Sequence of chain 1.B:
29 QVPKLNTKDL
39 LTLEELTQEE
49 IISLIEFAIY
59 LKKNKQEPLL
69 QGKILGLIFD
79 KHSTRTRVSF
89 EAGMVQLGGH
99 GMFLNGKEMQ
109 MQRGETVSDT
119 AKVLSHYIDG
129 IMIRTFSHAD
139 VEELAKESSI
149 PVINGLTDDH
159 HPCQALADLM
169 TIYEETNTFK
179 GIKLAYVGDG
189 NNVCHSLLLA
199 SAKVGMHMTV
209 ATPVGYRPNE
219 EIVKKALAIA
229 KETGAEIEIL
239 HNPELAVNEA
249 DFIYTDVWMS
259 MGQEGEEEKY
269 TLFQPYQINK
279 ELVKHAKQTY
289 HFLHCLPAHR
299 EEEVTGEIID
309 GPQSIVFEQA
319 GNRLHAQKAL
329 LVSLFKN

Sequence of chain 1.A:
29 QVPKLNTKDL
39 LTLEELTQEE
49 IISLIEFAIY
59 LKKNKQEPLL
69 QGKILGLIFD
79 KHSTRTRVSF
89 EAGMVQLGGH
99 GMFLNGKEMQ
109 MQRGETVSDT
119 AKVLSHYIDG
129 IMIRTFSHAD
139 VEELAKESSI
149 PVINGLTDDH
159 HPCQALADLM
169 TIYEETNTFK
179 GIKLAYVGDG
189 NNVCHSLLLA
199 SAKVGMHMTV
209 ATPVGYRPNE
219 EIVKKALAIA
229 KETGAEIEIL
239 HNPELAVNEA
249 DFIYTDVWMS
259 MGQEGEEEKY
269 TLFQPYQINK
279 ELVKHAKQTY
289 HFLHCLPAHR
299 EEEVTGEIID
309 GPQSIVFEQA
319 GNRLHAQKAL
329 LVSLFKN

Binding-site contacts:
Ligand atom C contacts residue LEU154 of chain 1.A at 4.3 Å (hydrophobic).
Ligand atom CG contacts residue CP1 of chain 1.D at 4.2 Å.
Ligand atom O contacts residue ASN190 of chain 1.A at 3.0 Å (h-bond).
Ligand atom CB contacts residue VAL191 of chain 1.A at 4.0 Å (hydrophobic).
Ligand atom CB contacts residue ASP254 of chain 1.A at 3.8 Å.
Ligand atom CD contacts residue PRO295 of chain 1.A at 4.5 Å (hydrophobic).
Ligand atom C contacts residue MET259 of chain 1.A at 3.7 Å (hydrophobic).
Ligand atom N contacts residue ASN189 of chain 1.A at 3.4 Å (h-bond).
Ligand atom O contacts residue MET259 of chain 1.A at 3.9 Å.
Ligand atom N contacts residue ASN190 of chain 1.A at 2.9 Å (h-bond).
Ligand atom CB contacts residue LEU154 of chain 1.A at 3.8 Å (hydrophobic).
Ligand atom N contacts residue VAL191 of chain 1.A at 4.3 Å.
Ligand atom CA contacts residue ASP254 of chain 1.A at 3.5 Å.
Ligand atom C contacts residue SER258 of chain 1.A at 3.5 Å.
Ligand atom CD contacts residue LEU294 of chain 1.A at 3.7 Å (hydrophobic).
Ligand atom N contacts residue SER258 of chain 1.A at 2.8 Å (h-bond).
Ligand atom CD contacts residue ARG132 of chain 1.A at 4.4 Å.
Ligand atom CD contacts residue HIS159 of chain 1.A at 4.0 Å.
Ligand atom CG contacts residue MET259 of chain 1.A at 4.0 Å (hydrophobic).
Ligand atom O contacts residue SER258 of chain 1.A at 3.6 Å.
Ligand atom C contacts residue ASN190 of chain 1.A at 4.1 Å.
Ligand atom CG contacts residue LEU154 of chain 1.A at 3.8 Å (hydrophobic).
Ligand atom CA contacts residue VAL255 of chain 1.A at 4.3 Å (hydrophobic).
Ligand atom CD contacts residue LEU154 of chain 1.A at 3.8 Å (hydrophobic).
Ligand atom OXT contacts residue MET259 of chain 1.A at 2.9 Å (h-bond).
Ligand atom CB contacts residue CYS293 of chain 1.A at 4.3 Å (hydrophobic).
Ligand atom CD contacts residue CP1 of chain 1.D at 3.3 Å.
Ligand atom OXT contacts residue SER258 of chain 1.A at 3.4 Å.
Ligand atom N contacts residue ASP254 of chain 1.A at 2.7 Å (salt-bridge).
Ligand atom O contacts residue LEU154 of chain 1.A at 3.7 Å.
Ligand atom CG contacts residue LEU294 of chain 1.A at 4.4 Å (hydrophobic).
Ligand atom CB contacts residue ASN190 of chain 1.A at 4.1 Å.
Ligand atom CA contacts residue ASN190 of chain 1.A at 3.9 Å.
Ligand atom CA contacts residue SER258 of chain 1.A at 3.6 Å.
Ligand atom OXT contacts residue ARG111 of chain 1.B at 4.2 Å.

The small molecule below binds the protein below.
Small molecule (SMILES): CCC[C@H](N)C(=O)O